Sequence of chain 1.A:
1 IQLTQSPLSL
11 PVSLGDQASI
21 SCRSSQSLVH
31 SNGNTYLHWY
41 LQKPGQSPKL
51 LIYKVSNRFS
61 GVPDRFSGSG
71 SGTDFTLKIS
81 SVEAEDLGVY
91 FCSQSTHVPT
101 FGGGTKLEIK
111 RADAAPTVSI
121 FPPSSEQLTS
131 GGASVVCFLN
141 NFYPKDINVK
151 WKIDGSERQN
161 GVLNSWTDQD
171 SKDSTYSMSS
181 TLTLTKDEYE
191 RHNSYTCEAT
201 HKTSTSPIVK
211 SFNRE

Sequence of chain 1.B:
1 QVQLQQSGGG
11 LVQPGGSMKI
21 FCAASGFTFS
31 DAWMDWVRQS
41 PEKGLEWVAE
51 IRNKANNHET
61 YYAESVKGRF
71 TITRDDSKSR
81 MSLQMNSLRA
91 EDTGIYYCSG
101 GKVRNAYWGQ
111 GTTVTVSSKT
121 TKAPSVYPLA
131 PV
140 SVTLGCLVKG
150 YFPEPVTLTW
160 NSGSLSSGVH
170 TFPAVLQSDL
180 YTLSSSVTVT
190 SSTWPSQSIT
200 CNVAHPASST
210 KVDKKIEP

Binding-site contacts:
Ligand atom O6 contacts residue GLU50 of chain 1.B at 3.0 Å (salt-bridge).
Ligand atom C8 contacts residue HIS30 of chain 1.A at 3.6 Å.
Ligand atom O1 contacts residue HIS97 of chain 1.A at 3.9 Å.
Ligand atom C7 contacts residue THR96 of chain 1.A at 4.0 Å.
Ligand atom O7 contacts residue TRP33 of chain 1.B at 3.6 Å.
Ligand atom C8 contacts residue TYR36 of chain 1.A at 3.6 Å (hydrophobic).
Ligand atom C5 contacts residue ARG52 of chain 1.B at 3.9 Å.
Ligand atom O6 contacts residue PRO99 of chain 1.A at 4.0 Å.
Ligand atom O1 contacts residue THR96 of chain 1.A at 3.3 Å (h-bond).
Ligand atom C4 contacts residue ARG52 of chain 1.B at 4.0 Å.
Ligand atom O3 contacts residue SER95 of chain 1.A at 2.7 Å (h-bond).
Ligand atom O3 contacts residue HIS97 of chain 1.A at 4.1 Å.
Ligand atom C1 contacts residue ARG52 of chain 1.B at 3.8 Å.
Ligand atom C8 contacts residue THR96 of chain 1.A at 3.8 Å.
Ligand atom C4 contacts residue ARG104 of chain 1.B at 3.4 Å.
Ligand atom N2 contacts residue SER95 of chain 1.A at 3.2 Å (h-bond).
Ligand atom O4 contacts residue ARG52 of chain 1.B at 3.0 Å (salt-bridge).
Ligand atom C6 contacts residue ARG52 of chain 1.B at 4.1 Å.
Ligand atom O4 contacts residue GLU50 of chain 1.B at 2.7 Å (salt-bridge).
Ligand atom C3 contacts residue SER95 of chain 1.A at 3.3 Å.
Ligand atom C4 contacts residue GLU50 of chain 1.B at 3.4 Å.
Ligand atom C6 contacts residue TYR61 of chain 1.B at 3.6 Å (hydrophobic).
Ligand atom C2 contacts residue ARG52 of chain 1.B at 3.7 Å.
Ligand atom O6 contacts residue TRP47 of chain 1.B at 3.7 Å.
Ligand atom C3 contacts residue ARG104 of chain 1.B at 3.5 Å.
Ligand atom N2 contacts residue THR96 of chain 1.A at 3.3 Å (h-bond).
Ligand atom O5 contacts residue ARG52 of chain 1.B at 3.2 Å (salt-bridge).
Ligand atom C4 contacts residue PRO99 of chain 1.A at 4.1 Å (hydrophobic).
Ligand atom O4 contacts residue TRP33 of chain 1.B at 3.7 Å.
Ligand atom C7 contacts residue SER95 of chain 1.A at 3.7 Å.
Ligand atom C3 contacts residue HIS97 of chain 1.A at 3.6 Å.
Ligand atom O3 contacts residue ARG104 of chain 1.B at 2.5 Å (salt-bridge).
Ligand atom O6 contacts residue TYR61 of chain 1.B at 3.6 Å.
Ligand atom C1 contacts residue THR96 of chain 1.A at 4.1 Å.
Ligand atom C6 contacts residue GLU50 of chain 1.B at 3.6 Å.
Ligand atom O4 contacts residue ARG104 of chain 1.B at 2.9 Å (salt-bridge).
Ligand atom C2 contacts residue THR96 of chain 1.A at 4.1 Å.
Ligand atom C2 contacts residue SER95 of chain 1.A at 3.9 Å.
Ligand atom C8 contacts residue SER95 of chain 1.A at 3.8 Å.
Ligand atom C5 contacts residue GLU50 of chain 1.B at 4.0 Å.

This small molecule binds to this protein.
Small molecule (SMILES): CC(=O)N[C@@H]1[C@@H](O)[C@@H](O)[C@@H](CO)O[C@H]1O